Sequence of chain 1.D:
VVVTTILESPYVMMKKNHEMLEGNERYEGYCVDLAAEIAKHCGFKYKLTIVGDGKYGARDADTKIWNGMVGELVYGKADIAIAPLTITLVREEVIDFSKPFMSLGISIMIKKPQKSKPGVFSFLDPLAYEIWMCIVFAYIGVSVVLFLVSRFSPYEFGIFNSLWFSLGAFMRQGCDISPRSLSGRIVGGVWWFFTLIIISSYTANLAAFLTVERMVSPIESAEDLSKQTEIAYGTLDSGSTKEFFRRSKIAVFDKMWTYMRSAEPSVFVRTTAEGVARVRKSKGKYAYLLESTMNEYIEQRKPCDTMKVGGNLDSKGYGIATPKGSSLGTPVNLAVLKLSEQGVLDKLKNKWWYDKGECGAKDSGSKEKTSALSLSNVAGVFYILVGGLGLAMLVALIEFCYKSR

A small-molecule ligand and the protein it binds are described below.
Small molecule (SMILES): O=c1[nH]c2cc(C(F)(F)F)c(N3CCOCC3)cc2n(CP(=O)(O)O)c1=O

Binding-site contacts:
Ligand atom OAE contacts residue SER675 of chain 1.D at 3.6 Å.
Ligand atom FAG contacts residue TYR426 of chain 1.D at 3.6 Å.
Ligand atom FAH contacts residue PRO499 of chain 1.D at 3.6 Å.
Ligand atom NAP contacts residue TYR471 of chain 1.D at 3.7 Å.
Ligand atom NAP contacts residue THR501 of chain 1.D at 3.9 Å.
Ligand atom OAD contacts residue SER675 of chain 1.D at 3.1 Å (h-bond).
Ligand atom OAA contacts residue ARG506 of chain 1.D at 2.8 Å (salt-bridge).
Ligand atom OAA contacts residue THR501 of chain 1.D at 3.1 Å (h-bond).
Ligand atom FAG contacts residue TYR753 of chain 1.D at 2.4 Å.
Ligand atom CAT contacts residue PRO499 of chain 1.D at 3.6 Å (hydrophobic).
Ligand atom OAC contacts residue SER675 of chain 1.D at 2.6 Å (h-bond).
Ligand atom NAY contacts residue TYR471 of chain 1.D at 3.8 Å.
Ligand atom CAU contacts residue TYR471 of chain 1.D at 3.7 Å (hydrophobic).
Ligand atom FAF contacts residue GLU423 of chain 1.D at 3.6 Å.
Ligand atom CAZ contacts residue TYR426 of chain 1.D at 3.9 Å (hydrophobic).
Ligand atom OAQ contacts residue LEU671 of chain 1.D at 3.8 Å.
Ligand atom CAV contacts residue TYR471 of chain 1.D at 3.6 Å (hydrophobic).
Ligand atom CAV contacts residue PRO499 of chain 1.D at 3.7 Å (hydrophobic).
Ligand atom CAN contacts residue GLU423 of chain 1.D at 3.4 Å.
Ligand atom FAH contacts residue GLU423 of chain 1.D at 3.7 Å.
Ligand atom FAH contacts residue TYR426 of chain 1.D at 3.3 Å.
Ligand atom NAP contacts residue PRO499 of chain 1.D at 2.8 Å (h-bond).
Ligand atom PBA contacts residue SER675 of chain 1.D at 3.7 Å.
Ligand atom FAH contacts residue TYR471 of chain 1.D at 3.3 Å.
Ligand atom OAC contacts residue GLY674 of chain 1.D at 3.3 Å.
Ligand atom OAA contacts residue PRO499 of chain 1.D at 3.6 Å (h-bond).
Ligand atom OAA contacts residue LEU500 of chain 1.D at 3.5 Å.
Ligand atom OAA contacts residue TYR471 of chain 1.D at 3.9 Å.
Ligand atom CAJ contacts residue PRO499 of chain 1.D at 3.8 Å (hydrophobic).
Ligand atom CAT contacts residue THR501 of chain 1.D at 3.8 Å.
Ligand atom CAT contacts residue ARG506 of chain 1.D at 3.8 Å.
Ligand atom OAD contacts residue GLU726 of chain 1.D at 3.7 Å.
Ligand atom CAW contacts residue TYR471 of chain 1.D at 3.7 Å (hydrophobic).
Ligand atom FAG contacts residue THR728 of chain 1.D at 3.9 Å.
Ligand atom CAT contacts residue TYR471 of chain 1.D at 3.8 Å (hydrophobic).
Ligand atom OAB contacts residue ARG506 of chain 1.D at 3.0 Å (salt-bridge).
Ligand atom CAJ contacts residue TYR471 of chain 1.D at 3.6 Å (hydrophobic).
Ligand atom FAG contacts residue GLU726 of chain 1.D at 3.4 Å.
Ligand atom CAZ contacts residue TYR753 of chain 1.D at 3.7 Å (hydrophobic).
Ligand atom FAF contacts residue MET729 of chain 1.D at 3.4 Å.